This small molecule binds to this protein.
Small molecule (SMILES): CC(=O)N[C@@H]1[C@@H](O[C@@H]2O[C@H](CO)[C@H](O)[C@H](O[C@]3(C(=O)O)C[C@H](O)[C@@H](NC(C)=O)[C@H]([C@H](O)[C@H](O)CO)O3)[C@H]2O)[C@H](O)[C@@H](CO[C@]2(C(=O)O)C[C@H](O)[C@@H](NC(C)=O)[C@H]([C@H](O)[C@H](O)CO)O2)O[C@H]1O

Sequence of chain 25.A:
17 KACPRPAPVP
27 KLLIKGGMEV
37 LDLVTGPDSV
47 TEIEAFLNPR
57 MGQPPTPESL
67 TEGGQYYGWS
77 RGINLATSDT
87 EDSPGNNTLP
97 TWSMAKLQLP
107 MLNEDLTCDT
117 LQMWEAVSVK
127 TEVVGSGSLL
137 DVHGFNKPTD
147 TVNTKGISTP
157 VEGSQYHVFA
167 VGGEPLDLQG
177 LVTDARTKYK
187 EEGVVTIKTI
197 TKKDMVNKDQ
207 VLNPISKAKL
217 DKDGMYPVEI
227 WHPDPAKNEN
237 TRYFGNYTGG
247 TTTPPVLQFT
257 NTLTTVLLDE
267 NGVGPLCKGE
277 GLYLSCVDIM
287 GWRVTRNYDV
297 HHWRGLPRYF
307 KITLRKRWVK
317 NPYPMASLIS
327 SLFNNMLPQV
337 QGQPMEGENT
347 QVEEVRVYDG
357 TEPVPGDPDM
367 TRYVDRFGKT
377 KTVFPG

Sequence of chain 25.E:
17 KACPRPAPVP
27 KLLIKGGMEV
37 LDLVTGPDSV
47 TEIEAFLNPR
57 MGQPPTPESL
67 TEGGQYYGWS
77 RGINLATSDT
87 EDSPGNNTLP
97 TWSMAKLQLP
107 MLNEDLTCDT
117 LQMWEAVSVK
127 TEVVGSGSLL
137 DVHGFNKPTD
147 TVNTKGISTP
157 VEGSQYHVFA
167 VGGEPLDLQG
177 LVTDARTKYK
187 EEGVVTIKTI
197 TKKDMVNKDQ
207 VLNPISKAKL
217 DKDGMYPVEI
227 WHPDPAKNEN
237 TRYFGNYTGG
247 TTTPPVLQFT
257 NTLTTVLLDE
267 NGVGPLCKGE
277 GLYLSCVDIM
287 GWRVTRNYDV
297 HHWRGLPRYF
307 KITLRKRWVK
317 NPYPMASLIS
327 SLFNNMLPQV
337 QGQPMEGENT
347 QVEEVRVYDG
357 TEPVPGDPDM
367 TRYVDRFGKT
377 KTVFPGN

Binding-site contacts:
Ligand atom N5 contacts residue TYR72 of chain 25.E at 3.1 Å (h-bond).
Ligand atom O3 contacts residue GLY78 of chain 25.E at 3.6 Å.
Ligand atom C6 contacts residue TYR72 of chain 25.E at 3.3 Å (hydrophobic).
Ligand atom C2 contacts residue GLY78 of chain 25.E at 4.1 Å.
Ligand atom C5 contacts residue ASN93 of chain 25.E at 4.1 Å.
Ligand atom C4 contacts residue GLY78 of chain 25.E at 3.3 Å.
Ligand atom C1 contacts residue SER89 of chain 25.E at 4.2 Å.
Ligand atom O1B contacts residue ARG77 of chain 25.E at 2.8 Å (salt-bridge).
Ligand atom C8 contacts residue ARG77 of chain 25.E at 4.2 Å.
Ligand atom C6 contacts residue ASN93 of chain 25.E at 3.4 Å.
Ligand atom O4 contacts residue TYR72 of chain 25.E at 4.2 Å.
Ligand atom C8 contacts residue TYR72 of chain 25.E at 4.1 Å (hydrophobic).
Ligand atom O1B contacts residue ASN80 of chain 25.E at 4.2 Å.
Ligand atom O4 contacts residue GLY78 of chain 25.E at 3.0 Å.
Ligand atom C11 contacts residue ASP85 of chain 25.A at 3.8 Å.
Ligand atom C4 contacts residue HIS298 of chain 25.E at 3.6 Å.
Ligand atom O4 contacts residue THR291 of chain 25.E at 3.4 Å.
Ligand atom C3 contacts residue GLY78 of chain 25.E at 4.0 Å.
Ligand atom O1B contacts residue TYR72 of chain 25.E at 3.8 Å.
Ligand atom O4 contacts residue HIS298 of chain 25.E at 3.0 Å (h-bond).
Ligand atom C3 contacts residue VAL296 of chain 25.E at 3.7 Å (hydrophobic).
Ligand atom O10 contacts residue ASN293 of chain 25.E at 3.9 Å.
Ligand atom O1A contacts residue GLY78 of chain 25.E at 3.3 Å (h-bond).
Ligand atom C3 contacts residue GLY78 of chain 25.E at 4.0 Å.
Ligand atom O1B contacts residue SER89 of chain 25.E at 4.1 Å.
Ligand atom O1A contacts residue SER89 of chain 25.E at 3.4 Å (h-bond).
Ligand atom C1 contacts residue ARG77 of chain 25.E at 3.4 Å.
Ligand atom C4 contacts residue TYR72 of chain 25.E at 3.4 Å (hydrophobic).
Ligand atom O1A contacts residue TYR72 of chain 25.E at 3.5 Å.
Ligand atom O4 contacts residue ILE79 of chain 25.E at 3.5 Å (h-bond).
Ligand atom O10 contacts residue THR291 of chain 25.E at 3.8 Å.
Ligand atom C3 contacts residue HIS298 of chain 25.E at 3.8 Å.
Ligand atom O4 contacts residue VAL296 of chain 25.E at 4.0 Å.
Ligand atom C5 contacts residue TYR72 of chain 25.E at 3.4 Å (hydrophobic).
Ligand atom C1 contacts residue GLY78 of chain 25.E at 4.0 Å.
Ligand atom C7 contacts residue TYR72 of chain 25.E at 3.9 Å (hydrophobic).
Ligand atom O6 contacts residue ASN93 of chain 25.E at 3.5 Å (h-bond).
Ligand atom C1 contacts residue TYR72 of chain 25.E at 3.8 Å (hydrophobic).
Ligand atom O1A contacts residue ARG77 of chain 25.E at 3.1 Å (salt-bridge).
Ligand atom O8 contacts residue TYR72 of chain 25.E at 3.5 Å (h-bond).